Sequence of chain 1.A:
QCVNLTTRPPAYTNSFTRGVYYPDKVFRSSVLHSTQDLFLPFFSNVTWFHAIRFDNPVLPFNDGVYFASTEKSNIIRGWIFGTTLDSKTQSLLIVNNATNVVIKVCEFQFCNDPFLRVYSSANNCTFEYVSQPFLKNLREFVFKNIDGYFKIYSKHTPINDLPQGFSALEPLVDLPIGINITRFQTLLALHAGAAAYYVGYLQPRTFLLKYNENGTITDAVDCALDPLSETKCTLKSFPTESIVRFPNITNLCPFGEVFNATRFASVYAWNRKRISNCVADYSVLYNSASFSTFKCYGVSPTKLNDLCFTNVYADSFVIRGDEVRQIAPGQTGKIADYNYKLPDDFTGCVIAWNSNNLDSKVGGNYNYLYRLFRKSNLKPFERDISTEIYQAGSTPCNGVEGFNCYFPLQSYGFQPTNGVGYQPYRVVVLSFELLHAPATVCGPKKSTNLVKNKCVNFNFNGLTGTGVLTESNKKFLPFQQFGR

The small molecule below binds the protein below.
Small molecule (SMILES): CC(=O)N[C@H]1[C@H](O[C@H]2[C@H](O)[C@@H](NC(C)=O)CO[C@@H]2CO)O[C@H](CO)[C@@H](O)[C@@H]1O

Binding-site contacts:
Ligand atom C1 contacts residue ASN282 of chain 1.A at 1.4 Å.
Ligand atom C7 contacts residue GLU281 of chain 1.A at 3.9 Å.
Ligand atom C7 contacts residue ASN282 of chain 1.A at 3.5 Å.
Ligand atom N2 contacts residue ASN282 of chain 1.A at 2.9 Å (h-bond).
Ligand atom C4 contacts residue ASN282 of chain 1.A at 4.2 Å.
Ligand atom O7 contacts residue ASN282 of chain 1.A at 3.8 Å.
Ligand atom C2 contacts residue GLU281 of chain 1.A at 4.2 Å.
Ligand atom C1 contacts residue GLU281 of chain 1.A at 4.2 Å.
Ligand atom C2 contacts residue ASN282 of chain 1.A at 2.4 Å.
Ligand atom C8 contacts residue ASN280 of chain 1.A at 4.1 Å.
Ligand atom C3 contacts residue ASN282 of chain 1.A at 3.8 Å.
Ligand atom C5 contacts residue ASN282 of chain 1.A at 3.7 Å.
Ligand atom C8 contacts residue GLU281 of chain 1.A at 3.7 Å.
Ligand atom N2 contacts residue GLU281 of chain 1.A at 3.2 Å (salt-bridge).
Ligand atom O5 contacts residue ASN282 of chain 1.A at 2.4 Å (h-bond).